Sequence of chain 1.A:
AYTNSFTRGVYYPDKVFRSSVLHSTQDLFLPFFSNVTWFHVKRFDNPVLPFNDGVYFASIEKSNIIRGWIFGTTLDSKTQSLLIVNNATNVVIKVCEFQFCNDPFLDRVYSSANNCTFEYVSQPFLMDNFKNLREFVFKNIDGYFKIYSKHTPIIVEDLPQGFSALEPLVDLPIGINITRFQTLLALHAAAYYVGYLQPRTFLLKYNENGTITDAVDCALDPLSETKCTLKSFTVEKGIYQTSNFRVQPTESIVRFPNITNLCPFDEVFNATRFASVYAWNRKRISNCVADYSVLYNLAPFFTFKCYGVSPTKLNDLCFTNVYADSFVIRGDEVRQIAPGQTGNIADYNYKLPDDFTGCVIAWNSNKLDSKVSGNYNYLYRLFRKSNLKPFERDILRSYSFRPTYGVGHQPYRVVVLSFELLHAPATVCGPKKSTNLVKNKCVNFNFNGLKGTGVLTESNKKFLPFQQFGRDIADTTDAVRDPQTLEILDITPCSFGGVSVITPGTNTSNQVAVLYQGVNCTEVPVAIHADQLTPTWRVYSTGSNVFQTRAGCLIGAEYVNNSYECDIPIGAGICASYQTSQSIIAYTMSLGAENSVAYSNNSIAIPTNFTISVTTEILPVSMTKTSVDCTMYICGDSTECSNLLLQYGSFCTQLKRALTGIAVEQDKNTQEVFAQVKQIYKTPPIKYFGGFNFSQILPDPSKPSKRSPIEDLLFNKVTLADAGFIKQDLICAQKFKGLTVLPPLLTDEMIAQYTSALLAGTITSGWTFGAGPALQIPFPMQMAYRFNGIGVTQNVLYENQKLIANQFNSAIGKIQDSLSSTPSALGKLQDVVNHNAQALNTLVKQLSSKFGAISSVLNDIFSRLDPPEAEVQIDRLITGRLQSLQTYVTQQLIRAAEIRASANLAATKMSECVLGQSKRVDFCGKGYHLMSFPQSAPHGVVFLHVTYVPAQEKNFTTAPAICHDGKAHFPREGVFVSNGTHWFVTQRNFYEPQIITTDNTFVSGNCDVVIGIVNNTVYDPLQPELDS

Binding-site contacts:
Ligand atom O5 contacts residue THR615 of chain 1.A at 3.6 Å (h-bond).
Ligand atom C3 contacts residue ASN613 of chain 1.A at 3.8 Å.
Ligand atom C8 contacts residue ILE831 of chain 1.C at 4.3 Å (hydrophobic).
Ligand atom O6 contacts residue THR615 of chain 1.A at 3.8 Å.
Ligand atom C7 contacts residue GLN833 of chain 1.C at 4.2 Å.
Ligand atom C4 contacts residue ASN613 of chain 1.A at 4.2 Å.
Ligand atom O7 contacts residue GLN833 of chain 1.C at 4.4 Å.
Ligand atom C1 contacts residue ASN613 of chain 1.A at 1.4 Å.
Ligand atom O5 contacts residue ASN613 of chain 1.A at 2.4 Å (h-bond).
Ligand atom N2 contacts residue ASN613 of chain 1.A at 2.8 Å (h-bond).
Ligand atom N2 contacts residue GLN833 of chain 1.C at 3.8 Å.
Ligand atom C5 contacts residue ASN613 of chain 1.A at 3.6 Å.
Ligand atom C6 contacts residue THR615 of chain 1.A at 4.2 Å.
Ligand atom C2 contacts residue ASN613 of chain 1.A at 2.5 Å.
Ligand atom C1 contacts residue THR615 of chain 1.A at 4.5 Å.
Ligand atom C7 contacts residue ASN613 of chain 1.A at 4.1 Å.

A protein and the small-molecule ligand that binds it are described below.
Small molecule (SMILES): CC(=O)N[C@@H]1[C@@H](O)[C@H](O)[C@@H](CO)O[C@H]1O

Sequence of chain 1.C:
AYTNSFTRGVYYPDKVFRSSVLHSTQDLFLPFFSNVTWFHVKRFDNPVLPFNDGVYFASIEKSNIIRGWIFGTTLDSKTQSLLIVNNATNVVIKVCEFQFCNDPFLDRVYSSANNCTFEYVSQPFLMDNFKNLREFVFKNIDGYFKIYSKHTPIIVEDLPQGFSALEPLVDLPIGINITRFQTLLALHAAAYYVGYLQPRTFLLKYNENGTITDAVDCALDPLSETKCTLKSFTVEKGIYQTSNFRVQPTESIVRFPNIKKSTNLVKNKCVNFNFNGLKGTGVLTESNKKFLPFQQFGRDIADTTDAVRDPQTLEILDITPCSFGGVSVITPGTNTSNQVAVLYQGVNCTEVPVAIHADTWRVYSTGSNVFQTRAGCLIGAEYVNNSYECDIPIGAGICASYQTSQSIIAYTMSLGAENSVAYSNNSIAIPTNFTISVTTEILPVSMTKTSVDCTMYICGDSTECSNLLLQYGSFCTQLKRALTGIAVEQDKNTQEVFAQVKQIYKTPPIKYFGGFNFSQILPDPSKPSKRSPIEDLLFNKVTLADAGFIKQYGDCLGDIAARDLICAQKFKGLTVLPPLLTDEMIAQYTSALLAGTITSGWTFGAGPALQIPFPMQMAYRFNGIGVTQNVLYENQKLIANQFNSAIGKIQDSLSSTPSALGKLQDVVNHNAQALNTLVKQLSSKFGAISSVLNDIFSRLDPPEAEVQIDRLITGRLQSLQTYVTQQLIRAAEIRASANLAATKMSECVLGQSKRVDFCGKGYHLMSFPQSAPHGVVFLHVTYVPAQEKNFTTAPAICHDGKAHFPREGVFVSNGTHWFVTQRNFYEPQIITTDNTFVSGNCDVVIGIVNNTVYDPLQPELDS